Binding-site contacts:
Ligand atom C5 contacts residue LEU922 of chain 1.D at 4.3 Å (hydrophobic).
Ligand atom C5 contacts residue ASN717 of chain 1.D at 3.7 Å.
Ligand atom O7 contacts residue GLN1071 of chain 1.D at 3.5 Å (h-bond).
Ligand atom C4 contacts residue ASN717 of chain 1.D at 4.2 Å.
Ligand atom O4 contacts residue LEU922 of chain 1.D at 3.5 Å.
Ligand atom C8 contacts residue THR716 of chain 1.D at 4.3 Å.
Ligand atom O5 contacts residue GLN1071 of chain 1.D at 4.3 Å.
Ligand atom C4 contacts residue LEU922 of chain 1.D at 4.1 Å (hydrophobic).
Ligand atom C7 contacts residue ASN717 of chain 1.D at 3.4 Å.
Ligand atom O5 contacts residue ASN717 of chain 1.D at 2.4 Å (h-bond).
Ligand atom C6 contacts residue GLN926 of chain 1.D at 4.0 Å.
Ligand atom N2 contacts residue ASN717 of chain 1.D at 2.9 Å (h-bond).
Ligand atom C3 contacts residue LEU922 of chain 1.D at 3.9 Å (hydrophobic).
Ligand atom C8 contacts residue ASN717 of chain 1.D at 4.2 Å.
Ligand atom C1 contacts residue ASN717 of chain 1.D at 1.4 Å.
Ligand atom C3 contacts residue ASN717 of chain 1.D at 3.8 Å.
Ligand atom C1 contacts residue GLN1071 of chain 1.D at 4.3 Å.
Ligand atom O7 contacts residue ASN717 of chain 1.D at 3.5 Å (h-bond).
Ligand atom C7 contacts residue GLN1071 of chain 1.D at 4.4 Å.
Ligand atom O7 contacts residue LEU922 of chain 1.D at 4.1 Å.
Ligand atom O6 contacts residue GLN926 of chain 1.D at 3.4 Å (h-bond).
Ligand atom C2 contacts residue ASN717 of chain 1.D at 2.5 Å.
Ligand atom O6 contacts residue THR719 of chain 1.D at 4.3 Å.
Ligand atom C5 contacts residue GLN926 of chain 1.D at 4.2 Å.

The small molecule below binds the protein below.
Small molecule (SMILES): CC(=O)N[C@H]1[C@H](O[C@H]2[C@H](O)[C@@H](NC(C)=O)CO[C@@H]2CO)O[C@H](CO)[C@@H](O)[C@@H]1O

Sequence of chain 1.D:
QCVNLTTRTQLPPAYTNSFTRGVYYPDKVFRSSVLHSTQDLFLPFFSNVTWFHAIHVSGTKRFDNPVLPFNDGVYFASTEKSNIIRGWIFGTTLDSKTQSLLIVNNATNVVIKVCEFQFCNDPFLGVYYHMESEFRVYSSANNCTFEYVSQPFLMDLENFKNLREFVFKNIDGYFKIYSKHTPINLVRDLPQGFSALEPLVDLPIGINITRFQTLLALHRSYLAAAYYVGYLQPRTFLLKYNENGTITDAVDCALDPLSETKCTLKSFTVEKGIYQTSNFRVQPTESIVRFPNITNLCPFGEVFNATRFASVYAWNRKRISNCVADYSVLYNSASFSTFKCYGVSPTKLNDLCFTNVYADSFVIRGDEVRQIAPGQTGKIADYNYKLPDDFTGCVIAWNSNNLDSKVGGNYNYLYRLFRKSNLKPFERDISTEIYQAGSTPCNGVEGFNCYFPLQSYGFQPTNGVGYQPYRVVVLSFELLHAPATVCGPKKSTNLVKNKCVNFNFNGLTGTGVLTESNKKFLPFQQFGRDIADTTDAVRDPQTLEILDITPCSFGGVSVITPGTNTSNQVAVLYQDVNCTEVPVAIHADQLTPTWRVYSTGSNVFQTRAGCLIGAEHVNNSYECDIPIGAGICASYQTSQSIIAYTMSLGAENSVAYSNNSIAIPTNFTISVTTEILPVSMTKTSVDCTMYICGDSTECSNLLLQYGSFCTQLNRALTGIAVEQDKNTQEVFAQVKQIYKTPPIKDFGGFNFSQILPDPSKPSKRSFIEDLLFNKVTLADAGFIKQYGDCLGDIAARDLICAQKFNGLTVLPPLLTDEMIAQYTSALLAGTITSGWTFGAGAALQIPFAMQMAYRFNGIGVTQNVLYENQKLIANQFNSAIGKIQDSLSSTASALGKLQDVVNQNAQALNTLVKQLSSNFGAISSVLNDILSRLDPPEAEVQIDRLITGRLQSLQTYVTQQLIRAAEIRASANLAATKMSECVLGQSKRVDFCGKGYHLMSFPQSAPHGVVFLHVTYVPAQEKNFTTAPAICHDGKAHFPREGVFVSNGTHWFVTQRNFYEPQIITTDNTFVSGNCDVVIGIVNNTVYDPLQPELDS